A protein and the small-molecule ligand that binds it are described below.
Small molecule (SMILES): CN(Cc1cnc2nc(N)nc(N)c2n1)c1ccc(C(=O)N[C@@H](CCC(=O)O)C(=O)O)cc1

Binding-site contacts:
Ligand atom C4 contacts residue VAL9 of chain 1.D at 3.5 Å (hydrophobic).
Ligand atom O1 contacts residue SER37 of chain 1.D at 3.4 Å.
Ligand atom C14 contacts residue ILE62 of chain 1.D at 3.5 Å (hydrophobic).
Ligand atom C8A contacts residue NDP1 of chain 1.U at 3.6 Å.
Ligand atom NA2 contacts residue THR134 of chain 1.D at 3.2 Å (h-bond).
Ligand atom CT contacts residue ARG70 of chain 1.D at 3.2 Å.
Ligand atom C8A contacts residue ASP32 of chain 1.D at 3.6 Å.
Ligand atom N8 contacts residue LEU33 of chain 1.D at 3.6 Å.
Ligand atom NA2 contacts residue ASP32 of chain 1.D at 3.0 Å (salt-bridge).
Ligand atom NA4 contacts residue VAL9 of chain 1.D at 2.7 Å (h-bond).
Ligand atom CM contacts residue ILE62 of chain 1.D at 3.6 Å (hydrophobic).
Ligand atom C4A contacts residue NDP1 of chain 1.U at 3.1 Å.
Ligand atom N1 contacts residue ASP32 of chain 1.D at 2.8 Å (salt-bridge).
Ligand atom N10 contacts residue ILE62 of chain 1.D at 3.6 Å.
Ligand atom C7 contacts residue LEU33 of chain 1.D at 3.6 Å (hydrophobic).
Ligand atom N1 contacts residue ALA11 of chain 1.D at 3.4 Å.
Ligand atom NA2 contacts residue ALA11 of chain 1.D at 3.5 Å.
Ligand atom O2 contacts residue SER37 of chain 1.D at 3.1 Å (h-bond).
Ligand atom O1 contacts residue ARG70 of chain 1.D at 2.6 Å (salt-bridge).
Ligand atom C13 contacts residue ILE62 of chain 1.D at 3.6 Å (hydrophobic).
Ligand atom NA4 contacts residue TYR119 of chain 1.D at 3.6 Å (h-bond).
Ligand atom C2 contacts residue ALA11 of chain 1.D at 3.5 Å (hydrophobic).
Ligand atom CM contacts residue THR58 of chain 1.D at 3.5 Å.
Ligand atom C15 contacts residue PHE36 of chain 1.D at 3.6 Å (hydrophobic).
Ligand atom NA4 contacts residue NDP1 of chain 1.U at 3.5 Å (h-bond).
Ligand atom C16 contacts residue PHE36 of chain 1.D at 3.5 Å (hydrophobic).
Ligand atom N5 contacts residue NDP1 of chain 1.U at 3.4 Å.
Ligand atom NA4 contacts residue CYS113 of chain 1.D at 3.3 Å.
Ligand atom N8 contacts residue ASP32 of chain 1.D at 3.4 Å (salt-bridge).
Ligand atom O2 contacts residue ARG70 of chain 1.D at 3.2 Å (salt-bridge).
Ligand atom CT contacts residue SER37 of chain 1.D at 3.5 Å.
Ligand atom NA4 contacts residue PHE36 of chain 1.D at 3.5 Å.
Ligand atom N3 contacts residue VAL9 of chain 1.D at 3.4 Å (h-bond).
Ligand atom N3 contacts residue VAL10 of chain 1.D at 3.4 Å (h-bond).
Ligand atom NA2 contacts residue VAL10 of chain 1.D at 3.3 Å (h-bond).
Ligand atom N3 contacts residue NDP1 of chain 1.U at 3.6 Å (h-bond).
Ligand atom C4 contacts residue NDP1 of chain 1.U at 3.1 Å.
Ligand atom C7 contacts residue LEU25 of chain 1.D at 3.4 Å (hydrophobic).
Ligand atom C2 contacts residue VAL10 of chain 1.D at 3.6 Å (hydrophobic).
Ligand atom C4 contacts residue PHE36 of chain 1.D at 3.5 Å (hydrophobic).

Sequence of chain 1.D:
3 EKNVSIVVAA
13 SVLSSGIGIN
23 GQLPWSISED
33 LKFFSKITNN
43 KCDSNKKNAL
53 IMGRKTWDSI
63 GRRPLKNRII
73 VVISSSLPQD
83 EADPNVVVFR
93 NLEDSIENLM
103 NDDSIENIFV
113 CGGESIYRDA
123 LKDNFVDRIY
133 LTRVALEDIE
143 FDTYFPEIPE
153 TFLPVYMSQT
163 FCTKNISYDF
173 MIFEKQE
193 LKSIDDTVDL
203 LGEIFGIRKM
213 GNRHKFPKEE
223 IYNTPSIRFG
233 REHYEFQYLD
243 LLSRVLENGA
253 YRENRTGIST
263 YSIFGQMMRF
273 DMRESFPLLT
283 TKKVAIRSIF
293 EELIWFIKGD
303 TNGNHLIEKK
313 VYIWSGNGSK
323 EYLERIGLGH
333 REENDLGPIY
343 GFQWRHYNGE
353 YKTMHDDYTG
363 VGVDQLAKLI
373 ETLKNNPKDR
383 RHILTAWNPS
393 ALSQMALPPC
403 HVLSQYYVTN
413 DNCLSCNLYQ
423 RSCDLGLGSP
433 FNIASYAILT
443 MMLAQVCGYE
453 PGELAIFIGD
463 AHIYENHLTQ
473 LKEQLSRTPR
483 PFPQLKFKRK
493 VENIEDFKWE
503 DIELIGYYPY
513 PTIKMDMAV